Binding-site contacts:
Ligand atom N8 contacts residue ALA57 of chain 1.A at 3.9 Å.
Ligand atom O2 contacts residue PHE160 of chain 2.A at 3.9 Å.
Ligand atom O6 contacts residue TYR9 of chain 1.A at 3.8 Å.
Ligand atom N9 contacts residue ARG177 of chain 2.A at 4.0 Å.
Ligand atom N3 contacts residue ASN255 of chain 2.A at 3.2 Å (h-bond).
Ligand atom C4 contacts residue ASN255 of chain 2.A at 3.8 Å.
Ligand atom C6 contacts residue GLN229 of chain 2.A at 3.7 Å.
Ligand atom O6 contacts residue GLN229 of chain 2.A at 2.8 Å (h-bond).
Ligand atom C6 contacts residue PHE160 of chain 2.A at 3.4 Å (hydrophobic).
Ligand atom N9 contacts residue LEU171 of chain 2.A at 3.9 Å.
Ligand atom N8 contacts residue PHE160 of chain 2.A at 3.5 Å.
Ligand atom O6 contacts residue ILE55 of chain 1.A at 3.4 Å.
Ligand atom C5 contacts residue THR58 of chain 1.A at 3.9 Å.
Ligand atom C2 contacts residue GLN229 of chain 2.A at 3.7 Å.
Ligand atom O2 contacts residue VAL228 of chain 2.A at 2.9 Å (h-bond).
Ligand atom C2 contacts residue PHE160 of chain 2.A at 3.6 Å (hydrophobic).
Ligand atom N1 contacts residue PHE160 of chain 2.A at 3.5 Å.
Ligand atom O2 contacts residue GLN229 of chain 2.A at 3.7 Å.
Ligand atom N7 contacts residue ALA57 of chain 1.A at 3.5 Å.
Ligand atom N3 contacts residue PHE160 of chain 2.A at 3.7 Å.
Ligand atom N1 contacts residue GLN229 of chain 2.A at 2.9 Å (h-bond).
Ligand atom N9 contacts residue PHE160 of chain 2.A at 3.4 Å.
Ligand atom N8 contacts residue THR58 of chain 1.A at 3.2 Å (h-bond).
Ligand atom N3 contacts residue ARG177 of chain 2.A at 3.1 Å (salt-bridge).
Ligand atom N7 contacts residue PHE160 of chain 2.A at 3.5 Å.
Ligand atom O6 contacts residue THR58 of chain 1.A at 3.8 Å.
Ligand atom C4 contacts residue ARG177 of chain 2.A at 3.8 Å.
Ligand atom C4 contacts residue PHE160 of chain 2.A at 3.3 Å (hydrophobic).
Ligand atom N8 contacts residue LEU171 of chain 2.A at 3.7 Å.
Ligand atom O2 contacts residue ARG177 of chain 2.A at 2.9 Å (salt-bridge).
Ligand atom O6 contacts residue PHE160 of chain 2.A at 3.9 Å.
Ligand atom N8 contacts residue ASP59 of chain 1.A at 3.8 Å.
Ligand atom O2 contacts residue ASN255 of chain 2.A at 4.0 Å.
Ligand atom C2 contacts residue VAL228 of chain 2.A at 4.0 Å (hydrophobic).
Ligand atom C5 contacts residue PHE160 of chain 2.A at 3.2 Å (hydrophobic).
Ligand atom N7 contacts residue THR58 of chain 1.A at 2.8 Å (h-bond).
Ligand atom O2 contacts residue SER227 of chain 2.A at 3.5 Å.
Ligand atom N9 contacts residue THR58 of chain 1.A at 3.9 Å.
Ligand atom C2 contacts residue ARG177 of chain 2.A at 3.6 Å.
Ligand atom C2 contacts residue ASN255 of chain 2.A at 3.9 Å.

Sequence of chain 1.A:
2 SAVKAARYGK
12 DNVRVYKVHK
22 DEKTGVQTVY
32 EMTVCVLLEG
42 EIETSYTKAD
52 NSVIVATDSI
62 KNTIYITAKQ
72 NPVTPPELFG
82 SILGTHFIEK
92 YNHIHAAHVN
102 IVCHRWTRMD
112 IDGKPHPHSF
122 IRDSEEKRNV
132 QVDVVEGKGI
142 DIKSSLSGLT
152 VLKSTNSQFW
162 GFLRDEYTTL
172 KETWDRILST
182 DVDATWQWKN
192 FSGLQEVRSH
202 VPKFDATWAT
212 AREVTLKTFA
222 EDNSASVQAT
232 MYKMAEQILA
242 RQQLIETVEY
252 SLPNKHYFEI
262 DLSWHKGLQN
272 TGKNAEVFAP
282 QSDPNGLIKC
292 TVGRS

Sequence of chain 2.A:
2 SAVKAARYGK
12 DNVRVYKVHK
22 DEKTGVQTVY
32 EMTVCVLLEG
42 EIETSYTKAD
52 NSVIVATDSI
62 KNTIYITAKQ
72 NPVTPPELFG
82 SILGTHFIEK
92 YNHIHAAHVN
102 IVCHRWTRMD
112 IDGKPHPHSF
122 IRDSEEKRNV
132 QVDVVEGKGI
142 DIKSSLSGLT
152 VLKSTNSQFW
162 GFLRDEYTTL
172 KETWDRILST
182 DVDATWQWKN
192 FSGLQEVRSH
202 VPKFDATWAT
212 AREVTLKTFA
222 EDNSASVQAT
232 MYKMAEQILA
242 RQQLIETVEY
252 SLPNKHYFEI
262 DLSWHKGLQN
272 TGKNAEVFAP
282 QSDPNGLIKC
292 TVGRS

The protein below binds the small molecule below.
Small molecule (SMILES): O=c1[nH]c(=O)c2nn[nH]c2[nH]1